The protein below binds the small molecule below.
Small molecule (SMILES): O=C(O)CNC(=O)Cn1ccc2ccc(Br)cc21

Binding-site contacts:
Ligand atom C3 contacts residue LEU166 of chain 2.A at 4.1 Å (hydrophobic).
Ligand atom C3 contacts residue ASP188 of chain 2.A at 3.8 Å.
Ligand atom C5 contacts residue LEU216 of chain 2.A at 3.5 Å (hydrophobic).
Ligand atom C2 contacts residue GLY165 of chain 2.A at 4.1 Å.
Ligand atom BR contacts residue ARG219 of chain 2.A at 3.0 Å.
Ligand atom C5 contacts residue ASP213 of chain 2.A at 3.2 Å.
Ligand atom C8 contacts residue ILE167 of chain 2.A at 3.9 Å (hydrophobic).
Ligand atom BR contacts residue LEU216 of chain 2.A at 3.9 Å.
Ligand atom C7 contacts residue ARG219 of chain 2.A at 3.9 Å.
Ligand atom C2 contacts residue ASP188 of chain 2.A at 4.3 Å.
Ligand atom BR contacts residue LYS215 of chain 2.A at 3.7 Å.
Ligand atom C6 contacts residue ARG219 of chain 2.A at 3.8 Å.
Ligand atom C9 contacts residue ASP213 of chain 2.A at 4.1 Å.
Ligand atom N1 contacts residue ILE167 of chain 2.A at 3.7 Å.
Ligand atom C7 contacts residue LEU216 of chain 2.A at 4.0 Å (hydrophobic).
Ligand atom C2 contacts residue LEU166 of chain 2.A at 3.5 Å (hydrophobic).
Ligand atom N1 contacts residue LEU166 of chain 2.A at 4.4 Å.
Ligand atom C9 contacts residue ILE167 of chain 2.A at 4.4 Å (hydrophobic).
Ligand atom C4 contacts residue LEU216 of chain 2.A at 3.8 Å (hydrophobic).
Ligand atom C2 contacts residue ILE167 of chain 2.A at 3.9 Å (hydrophobic).
Ligand atom C10 contacts residue ILE167 of chain 2.A at 3.8 Å (hydrophobic).
Ligand atom C10 contacts residue GLY165 of chain 2.A at 3.2 Å.
Ligand atom C7 contacts residue ILE167 of chain 2.A at 4.4 Å (hydrophobic).
Ligand atom C6 contacts residue LEU216 of chain 2.A at 3.5 Å (hydrophobic).
Ligand atom N1 contacts residue GLY165 of chain 2.A at 4.1 Å.
Ligand atom C10 contacts residue LEU166 of chain 2.A at 4.4 Å (hydrophobic).
Ligand atom C4 contacts residue ASP213 of chain 2.A at 2.9 Å.
Ligand atom C9 contacts residue LEU216 of chain 2.A at 4.4 Å (hydrophobic).

Sequence of chain 2.A:
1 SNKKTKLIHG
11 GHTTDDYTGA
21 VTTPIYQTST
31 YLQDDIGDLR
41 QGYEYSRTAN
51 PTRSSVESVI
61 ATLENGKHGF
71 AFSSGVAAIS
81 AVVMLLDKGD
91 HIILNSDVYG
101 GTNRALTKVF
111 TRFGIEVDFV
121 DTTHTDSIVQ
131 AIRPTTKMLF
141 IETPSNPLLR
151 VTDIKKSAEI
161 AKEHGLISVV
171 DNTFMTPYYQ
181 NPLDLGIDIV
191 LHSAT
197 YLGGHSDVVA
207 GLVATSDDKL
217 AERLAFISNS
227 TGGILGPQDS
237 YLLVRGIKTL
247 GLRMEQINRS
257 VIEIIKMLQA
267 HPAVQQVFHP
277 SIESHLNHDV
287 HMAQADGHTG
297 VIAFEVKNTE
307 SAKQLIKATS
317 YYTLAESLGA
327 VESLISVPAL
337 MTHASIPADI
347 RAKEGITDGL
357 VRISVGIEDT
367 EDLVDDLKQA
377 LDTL